This small molecule binds to this protein.
Small molecule (SMILES): Nc1ncnc2c1ncn2[C@@H]1O[C@H](CO[P](=O)(O)O[P](=O)(O)NP(=O)(O)O)[C@@H](O)[C@H]1O

Binding-site contacts:
Ligand atom O1G contacts residue CYS192 of chain 1.A at 3.8 Å.
Ligand atom N6 contacts residue GLY151 of chain 1.A at 3.0 Å (h-bond).
Ligand atom C4 contacts residue HIS208 of chain 1.A at 3.7 Å.
Ligand atom O1B contacts residue ZN1 of chain 1.E at 3.5 Å.
Ligand atom O2G contacts residue ZN1 of chain 1.E at 2.1 Å.
Ligand atom O2B contacts residue ARG205 of chain 1.A at 3.2 Å (salt-bridge).
Ligand atom PG contacts residue ZN1 of chain 1.E at 3.2 Å.
Ligand atom N3 contacts residue HIS208 of chain 1.A at 3.4 Å (h-bond).
Ligand atom N6 contacts residue LYS71 of chain 1.A at 3.4 Å (salt-bridge).
Ligand atom O1G contacts residue ZN1 of chain 1.E at 4.0 Å.
Ligand atom O2G contacts residue ARG155 of chain 1.A at 3.4 Å (salt-bridge).
Ligand atom C5' contacts residue LYS71 of chain 1.A at 3.6 Å.
Ligand atom O1B contacts residue CYS192 of chain 1.A at 3.9 Å.
Ligand atom PB contacts residue ZN1 of chain 1.E at 2.9 Å.
Ligand atom N3 contacts residue VAL10 of chain 1.A at 4.0 Å.
Ligand atom O2B contacts residue ZN1 of chain 1.E at 2.1 Å.
Ligand atom PB contacts residue ARG205 of chain 1.A at 3.9 Å.
Ligand atom N6 contacts residue VAL153 of chain 1.A at 3.9 Å.
Ligand atom O3A contacts residue ARG205 of chain 1.A at 3.4 Å (salt-bridge).
Ligand atom O4' contacts residue HIS208 of chain 1.A at 3.3 Å (h-bond).
Ligand atom C6 contacts residue GLY151 of chain 1.A at 4.0 Å.
Ligand atom O1A contacts residue LYS71 of chain 1.A at 3.6 Å.
Ligand atom C8 contacts residue LYS71 of chain 1.A at 3.7 Å.
Ligand atom O2G contacts residue HIS208 of chain 1.A at 3.1 Å (h-bond).
Ligand atom O3G contacts residue SER178 of chain 1.A at 3.8 Å.
Ligand atom N7 contacts residue LYS71 of chain 1.A at 3.6 Å.
Ligand atom C1' contacts residue HIS208 of chain 1.A at 3.6 Å.
Ligand atom N3B contacts residue LYS71 of chain 1.A at 3.9 Å.
Ligand atom O5' contacts residue LYS71 of chain 1.A at 4.0 Å.
Ligand atom O3G contacts residue LYS71 of chain 1.A at 3.5 Å (salt-bridge).
Ligand atom O2B contacts residue HIS208 of chain 1.A at 3.4 Å (h-bond).
Ligand atom C2 contacts residue ARG73 of chain 1.A at 3.7 Å.
Ligand atom N9 contacts residue HIS208 of chain 1.A at 3.8 Å.
Ligand atom O2B contacts residue CYS192 of chain 1.A at 3.7 Å.
Ligand atom O2G contacts residue CYS192 of chain 1.A at 3.5 Å.
Ligand atom O1B contacts residue PHE191 of chain 1.A at 3.7 Å.
Ligand atom O3G contacts residue ARG155 of chain 1.A at 3.2 Å.
Ligand atom PG contacts residue ARG155 of chain 1.A at 3.9 Å.
Ligand atom C2 contacts residue VAL10 of chain 1.A at 3.9 Å (hydrophobic).
Ligand atom N3B contacts residue ZN1 of chain 1.E at 3.1 Å.

Sequence of chain 1.A:
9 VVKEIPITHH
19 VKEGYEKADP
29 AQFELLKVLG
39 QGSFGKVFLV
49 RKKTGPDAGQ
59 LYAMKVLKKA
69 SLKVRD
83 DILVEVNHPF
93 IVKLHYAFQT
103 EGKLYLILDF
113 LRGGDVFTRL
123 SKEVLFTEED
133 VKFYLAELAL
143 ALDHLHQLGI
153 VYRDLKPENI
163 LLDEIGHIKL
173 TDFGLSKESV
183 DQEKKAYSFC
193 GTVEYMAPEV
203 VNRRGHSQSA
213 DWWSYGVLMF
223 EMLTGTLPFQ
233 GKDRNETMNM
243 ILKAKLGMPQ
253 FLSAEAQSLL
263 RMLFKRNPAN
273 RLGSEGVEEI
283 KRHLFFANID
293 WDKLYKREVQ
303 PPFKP